Binding-site contacts:
Ligand atom C11 contacts residue PHE270 of chain 14.B at 3.8 Å (hydrophobic).
Ligand atom O7 contacts residue LEU62 of chain 14.B at 3.8 Å.
Ligand atom N5 contacts residue GLN278 of chain 14.B at 3.9 Å.
Ligand atom C10 contacts residue GLN278 of chain 14.B at 4.0 Å.
Ligand atom O8 contacts residue GLN278 of chain 14.B at 3.5 Å (h-bond).
Ligand atom O8 contacts residue LYS68 of chain 14.B at 3.4 Å.
Ligand atom C7 contacts residue GLN278 of chain 14.B at 3.8 Å.
Ligand atom C10 contacts residue ASN272 of chain 14.B at 4.0 Å.
Ligand atom O1A contacts residue LYS68 of chain 14.B at 2.9 Å.
Ligand atom N5 contacts residue ASN272 of chain 14.B at 3.2 Å (h-bond).
Ligand atom O1A contacts residue SER274 of chain 14.B at 2.6 Å (h-bond).
Ligand atom O10 contacts residue PHE75 of chain 14.C at 3.0 Å.
Ligand atom O9 contacts residue LEU67 of chain 14.B at 3.3 Å.
Ligand atom O8 contacts residue ASN272 of chain 14.B at 3.5 Å (h-bond).
Ligand atom O10 contacts residue LEU62 of chain 14.B at 4.0 Å.
Ligand atom C11 contacts residue HIS138 of chain 14.A at 3.5 Å.
Ligand atom C11 contacts residue THR276 of chain 14.B at 3.3 Å.
Ligand atom C6 contacts residue ASN272 of chain 14.B at 3.6 Å.
Ligand atom C4 contacts residue ASN272 of chain 14.B at 4.1 Å.
Ligand atom C11 contacts residue ASN272 of chain 14.B at 3.6 Å.
Ligand atom C11 contacts residue SER274 of chain 14.B at 4.0 Å.
Ligand atom O1B contacts residue LYS68 of chain 14.B at 3.9 Å.
Ligand atom C11 contacts residue PHE75 of chain 14.C at 2.3 Å (hydrophobic).
Ligand atom C9 contacts residue LEU67 of chain 14.B at 4.1 Å (hydrophobic).
Ligand atom O9 contacts residue LYS68 of chain 14.B at 2.9 Å (salt-bridge).
Ligand atom C9 contacts residue LYS68 of chain 14.B at 3.8 Å.
Ligand atom C9 contacts residue GLN278 of chain 14.B at 3.2 Å.
Ligand atom C11 contacts residue GLN278 of chain 14.B at 3.5 Å.
Ligand atom O1B contacts residue ASN272 of chain 14.B at 3.4 Å (h-bond).
Ligand atom C11 contacts residue PHE65 of chain 14.B at 3.8 Å (hydrophobic).
Ligand atom C1 contacts residue SER274 of chain 14.B at 3.7 Å.
Ligand atom C5 contacts residue ASN272 of chain 14.B at 4.1 Å.
Ligand atom C1 contacts residue LYS68 of chain 14.B at 3.6 Å.
Ligand atom C10 contacts residue PHE75 of chain 14.C at 3.1 Å (hydrophobic).
Ligand atom O1B contacts residue SER274 of chain 14.B at 4.1 Å.
Ligand atom C1 contacts residue ASN272 of chain 14.B at 3.8 Å.
Ligand atom C8 contacts residue GLN278 of chain 14.B at 3.6 Å.
Ligand atom O9 contacts residue GLN278 of chain 14.B at 4.0 Å.
Ligand atom O1B contacts residue THR276 of chain 14.B at 3.7 Å.
Ligand atom C11 contacts residue LEU62 of chain 14.B at 4.1 Å (hydrophobic).

Sequence of chain 14.B:
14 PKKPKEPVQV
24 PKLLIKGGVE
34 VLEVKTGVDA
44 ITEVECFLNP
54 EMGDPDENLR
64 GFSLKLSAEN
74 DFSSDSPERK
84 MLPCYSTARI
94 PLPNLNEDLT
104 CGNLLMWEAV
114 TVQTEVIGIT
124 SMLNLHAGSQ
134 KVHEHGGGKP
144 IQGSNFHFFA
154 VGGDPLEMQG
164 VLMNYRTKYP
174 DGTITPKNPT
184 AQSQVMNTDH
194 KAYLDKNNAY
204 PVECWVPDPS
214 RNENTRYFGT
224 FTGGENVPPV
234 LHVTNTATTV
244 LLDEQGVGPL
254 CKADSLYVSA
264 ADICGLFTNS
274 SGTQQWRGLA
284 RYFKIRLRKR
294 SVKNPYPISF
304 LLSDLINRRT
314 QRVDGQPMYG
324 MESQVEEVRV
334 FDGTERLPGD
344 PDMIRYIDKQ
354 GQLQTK

Sequence of chain 14.A:
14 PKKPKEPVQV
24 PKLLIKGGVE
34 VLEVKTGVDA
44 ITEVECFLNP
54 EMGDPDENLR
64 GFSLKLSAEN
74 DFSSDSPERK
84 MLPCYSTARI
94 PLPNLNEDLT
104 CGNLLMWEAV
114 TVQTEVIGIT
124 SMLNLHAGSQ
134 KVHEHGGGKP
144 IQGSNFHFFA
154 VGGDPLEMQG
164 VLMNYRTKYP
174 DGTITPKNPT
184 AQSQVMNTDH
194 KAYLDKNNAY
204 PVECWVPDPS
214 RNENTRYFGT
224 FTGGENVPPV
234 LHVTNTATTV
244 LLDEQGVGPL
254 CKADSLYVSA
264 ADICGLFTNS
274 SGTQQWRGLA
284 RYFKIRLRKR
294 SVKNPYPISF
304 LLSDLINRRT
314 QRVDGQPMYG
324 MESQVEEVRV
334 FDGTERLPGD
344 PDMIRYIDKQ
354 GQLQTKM

This small molecule binds to this protein.
Small molecule (SMILES): CC(=O)N[C@H]1[C@H]([C@H](O)[C@H](O)CO)O[C@@](O[C@H](CO)[C@@H](O)[C@@H]2O[C@@H](C(=O)O)C[C@H](O)[C@H]2NC(C)=O)(C(=O)O)C[C@@H]1O

Sequence of chain 14.C:
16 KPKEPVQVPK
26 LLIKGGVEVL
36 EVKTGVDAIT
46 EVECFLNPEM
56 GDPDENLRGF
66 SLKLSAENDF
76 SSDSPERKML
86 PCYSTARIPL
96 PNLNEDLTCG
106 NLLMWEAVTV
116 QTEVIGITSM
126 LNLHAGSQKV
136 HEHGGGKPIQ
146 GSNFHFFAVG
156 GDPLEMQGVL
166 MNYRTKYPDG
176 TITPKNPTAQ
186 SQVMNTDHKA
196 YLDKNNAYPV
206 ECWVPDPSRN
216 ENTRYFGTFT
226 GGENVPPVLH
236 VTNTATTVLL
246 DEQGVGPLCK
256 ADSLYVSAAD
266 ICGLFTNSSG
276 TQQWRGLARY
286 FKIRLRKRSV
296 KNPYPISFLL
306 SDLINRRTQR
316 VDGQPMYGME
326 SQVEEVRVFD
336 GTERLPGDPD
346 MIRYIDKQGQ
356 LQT